Sequence of chain 1.A:
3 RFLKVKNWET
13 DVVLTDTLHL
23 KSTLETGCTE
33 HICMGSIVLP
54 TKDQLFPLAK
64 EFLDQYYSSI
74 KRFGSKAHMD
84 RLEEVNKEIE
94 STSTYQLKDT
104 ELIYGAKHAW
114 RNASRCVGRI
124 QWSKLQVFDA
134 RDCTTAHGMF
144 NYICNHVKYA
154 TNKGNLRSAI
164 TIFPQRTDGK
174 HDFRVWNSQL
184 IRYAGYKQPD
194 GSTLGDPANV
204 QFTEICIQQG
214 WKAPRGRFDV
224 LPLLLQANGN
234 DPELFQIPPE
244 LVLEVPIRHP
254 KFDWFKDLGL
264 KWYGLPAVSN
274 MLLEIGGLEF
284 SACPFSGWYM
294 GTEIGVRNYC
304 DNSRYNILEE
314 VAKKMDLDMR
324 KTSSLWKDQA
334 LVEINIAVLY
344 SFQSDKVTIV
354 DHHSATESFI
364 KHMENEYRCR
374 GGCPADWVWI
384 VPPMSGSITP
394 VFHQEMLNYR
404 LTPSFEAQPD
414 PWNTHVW

Binding-site contacts:
Ligand atom C15 contacts residue TRP291 of chain 1.A at 3.3 Å (hydrophobic).
Ligand atom C2 contacts residue HEM1 of chain 1.C at 3.1 Å.
Ligand atom C51 contacts residue VAL40 of chain 1.A at 4.0 Å (hydrophobic).
Ligand atom C13 contacts residue HEM1 of chain 1.C at 3.6 Å.
Ligand atom C2 contacts residue GLN182 of chain 1.A at 3.9 Å.
Ligand atom C5' contacts residue H4B1 of chain 1.D at 3.3 Å.
Ligand atom C5' contacts residue HEM1 of chain 1.C at 3.8 Å.
Ligand atom F13 contacts residue GLY290 of chain 1.A at 3.2 Å.
Ligand atom N11 contacts residue HEM1 of chain 1.C at 3.0 Å (h-bond).
Ligand atom F13 contacts residue SER289 of chain 1.A at 3.6 Å.
Ligand atom N1' contacts residue H4B1 of chain 1.D at 2.7 Å (h-bond).
Ligand atom C81 contacts residue TRP10 of chain 1.B at 3.7 Å (hydrophobic).
Ligand atom C2' contacts residue HEM1 of chain 1.C at 3.0 Å.
Ligand atom C61 contacts residue HEM1 of chain 1.C at 3.7 Å.
Ligand atom C14 contacts residue HEM1 of chain 1.C at 3.2 Å.
Ligand atom C2' contacts residue H4B1 of chain 1.D at 3.6 Å.
Ligand atom C15 contacts residue PRO269 of chain 1.A at 3.9 Å (hydrophobic).
Ligand atom N61 contacts residue HEM1 of chain 1.C at 2.8 Å (h-bond).
Ligand atom F13 contacts residue PRO269 of chain 1.A at 3.8 Å.
Ligand atom C12 contacts residue VAL271 of chain 1.A at 3.8 Å (hydrophobic).
Ligand atom C16 contacts residue GLU296 of chain 1.A at 2.8 Å.
Ligand atom N2 contacts residue HEM1 of chain 1.C at 3.3 Å (h-bond).
Ligand atom N1 contacts residue HEM1 of chain 1.C at 3.5 Å (h-bond).
Ligand atom C4 contacts residue HEM1 of chain 1.C at 3.7 Å.
Ligand atom C5' contacts residue TRP382 of chain 1.A at 3.7 Å (hydrophobic).
Ligand atom C3 contacts residue GLU296 of chain 1.A at 3.6 Å.
Ligand atom C14 contacts residue PRO269 of chain 1.A at 3.8 Å (hydrophobic).
Ligand atom F13 contacts residue HEM1 of chain 1.C at 3.4 Å.
Ligand atom N1' contacts residue HEM1 of chain 1.C at 2.7 Å (h-bond).
Ligand atom C15 contacts residue HEM1 of chain 1.C at 3.4 Å.
Ligand atom C3' contacts residue HEM1 of chain 1.C at 3.9 Å.
Ligand atom C14 contacts residue TRP291 of chain 1.A at 3.6 Å (hydrophobic).
Ligand atom C16 contacts residue HEM1 of chain 1.C at 3.5 Å.
Ligand atom C1 contacts residue HEM1 of chain 1.C at 3.8 Å.
Ligand atom C3 contacts residue VAL271 of chain 1.A at 3.7 Å (hydrophobic).
Ligand atom C4 contacts residue GLU296 of chain 1.A at 3.7 Å.
Ligand atom C11 contacts residue GLU296 of chain 1.A at 3.7 Å.
Ligand atom C1 contacts residue GLN182 of chain 1.A at 3.4 Å.
Ligand atom C15 contacts residue GLU296 of chain 1.A at 3.5 Å.
Ligand atom C11 contacts residue HEM1 of chain 1.C at 3.7 Å.

Sequence of chain 1.B:
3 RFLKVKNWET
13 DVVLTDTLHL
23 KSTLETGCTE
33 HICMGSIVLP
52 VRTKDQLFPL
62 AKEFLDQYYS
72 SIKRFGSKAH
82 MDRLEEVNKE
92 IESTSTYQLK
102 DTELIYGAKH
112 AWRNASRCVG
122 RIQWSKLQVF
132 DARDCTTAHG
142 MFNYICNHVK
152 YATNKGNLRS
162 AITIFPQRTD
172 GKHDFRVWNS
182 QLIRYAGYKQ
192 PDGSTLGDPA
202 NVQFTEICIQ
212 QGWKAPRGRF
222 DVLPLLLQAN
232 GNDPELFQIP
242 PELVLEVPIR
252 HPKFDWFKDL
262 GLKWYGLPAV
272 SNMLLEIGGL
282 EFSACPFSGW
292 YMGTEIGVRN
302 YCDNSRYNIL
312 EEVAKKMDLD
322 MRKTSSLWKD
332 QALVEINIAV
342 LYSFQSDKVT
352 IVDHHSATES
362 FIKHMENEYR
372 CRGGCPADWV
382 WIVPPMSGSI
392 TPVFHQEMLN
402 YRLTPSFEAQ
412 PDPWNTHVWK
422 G

This protein binds this small molecule.
Small molecule (SMILES): Cc1cc(N)nc(C[C@@H]2CNC[C@@H]2NCCNCCc2cccc(F)c2)c1